The small molecule below binds the protein below.
Small molecule (SMILES): CCC[C@H](NC(C)=O)C(=O)O

Sequence of chain 1.A:
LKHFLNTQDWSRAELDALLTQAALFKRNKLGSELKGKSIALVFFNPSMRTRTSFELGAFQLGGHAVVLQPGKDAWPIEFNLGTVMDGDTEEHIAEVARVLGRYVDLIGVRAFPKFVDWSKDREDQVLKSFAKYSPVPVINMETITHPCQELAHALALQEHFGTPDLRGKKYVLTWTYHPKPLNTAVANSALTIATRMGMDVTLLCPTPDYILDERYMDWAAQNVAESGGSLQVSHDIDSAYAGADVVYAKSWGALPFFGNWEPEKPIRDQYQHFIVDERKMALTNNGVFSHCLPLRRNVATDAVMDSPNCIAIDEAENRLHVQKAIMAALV

Binding-site contacts:
Ligand atom CG contacts residue CP1 of chain 1.C at 4.3 Å.
Ligand atom CD contacts residue CP1 of chain 1.C at 3.1 Å.
Ligand atom CG contacts residue LEU315 of chain 1.A at 4.4 Å (hydrophobic).
Ligand atom CD contacts residue CYS314 of chain 1.A at 3.8 Å (hydrophobic).
Ligand atom C2 contacts residue LEU204 of chain 1.A at 3.7 Å (hydrophobic).
Ligand atom N1 contacts residue TRP97 of chain 2.A at 4.2 Å.
Ligand atom CB contacts residue LEU315 of chain 1.A at 4.3 Å (hydrophobic).
Ligand atom O contacts residue LYS272 of chain 1.A at 4.3 Å.
Ligand atom C contacts residue ASN205 of chain 1.A at 4.1 Å.
Ligand atom C1 contacts residue LEU204 of chain 1.A at 4.0 Å (hydrophobic).
Ligand atom O contacts residue ASN205 of chain 1.A at 3.5 Å.
Ligand atom O contacts residue GLU164 of chain 1.A at 2.6 Å (salt-bridge).
Ligand atom CD contacts residue HIS168 of chain 1.A at 4.1 Å.
Ligand atom O1 contacts residue PHE134 of chain 1.A at 4.0 Å.
Ligand atom CG contacts residue VAL208 of chain 1.A at 4.2 Å (hydrophobic).
Ligand atom O contacts residue PHE134 of chain 1.A at 4.4 Å.
Ligand atom C2 contacts residue TRP97 of chain 2.A at 4.4 Å (hydrophobic).
Ligand atom CB contacts residue PRO316 of chain 1.A at 4.2 Å (hydrophobic).
Ligand atom C contacts residue GLU164 of chain 1.A at 3.7 Å.
Ligand atom C2 contacts residue GLU112 of chain 2.A at 3.5 Å.
Ligand atom CD contacts residue GLU164 of chain 1.A at 3.6 Å.
Ligand atom N1 contacts residue LEU204 of chain 1.A at 4.4 Å.
Ligand atom CB contacts residue GLU164 of chain 1.A at 4.2 Å.
Ligand atom C1 contacts residue TRP97 of chain 2.A at 3.8 Å (hydrophobic).
Ligand atom CD contacts residue PRO316 of chain 1.A at 4.5 Å (hydrophobic).
Ligand atom CG contacts residue GLU164 of chain 1.A at 2.9 Å.
Ligand atom CD contacts residue LEU315 of chain 1.A at 3.3 Å (hydrophobic).
Ligand atom O1 contacts residue LEU204 of chain 1.A at 4.0 Å.
Ligand atom C2 contacts residue HIS200 of chain 1.A at 4.3 Å.
Ligand atom CA contacts residue GLU164 of chain 1.A at 4.3 Å.
Ligand atom CA contacts residue TRP97 of chain 2.A at 4.5 Å (hydrophobic).
Ligand atom CD contacts residue VAL208 of chain 1.A at 4.3 Å (hydrophobic).
Ligand atom N1 contacts residue KCX322 of chain 1.A at 4.3 Å.
Ligand atom OXT contacts residue LYS272 of chain 1.A at 2.7 Å (salt-bridge).
Ligand atom OXT contacts residue KCX322 of chain 1.A at 4.0 Å.
Ligand atom OXT contacts residue LEU204 of chain 1.A at 3.8 Å.
Ligand atom CA contacts residue PHE134 of chain 1.A at 4.1 Å (hydrophobic).
Ligand atom OXT contacts residue ASN205 of chain 1.A at 4.1 Å.
Ligand atom O1 contacts residue TRP97 of chain 2.A at 3.5 Å.
Ligand atom C contacts residue LYS272 of chain 1.A at 3.7 Å.

Sequence of chain 2.A:
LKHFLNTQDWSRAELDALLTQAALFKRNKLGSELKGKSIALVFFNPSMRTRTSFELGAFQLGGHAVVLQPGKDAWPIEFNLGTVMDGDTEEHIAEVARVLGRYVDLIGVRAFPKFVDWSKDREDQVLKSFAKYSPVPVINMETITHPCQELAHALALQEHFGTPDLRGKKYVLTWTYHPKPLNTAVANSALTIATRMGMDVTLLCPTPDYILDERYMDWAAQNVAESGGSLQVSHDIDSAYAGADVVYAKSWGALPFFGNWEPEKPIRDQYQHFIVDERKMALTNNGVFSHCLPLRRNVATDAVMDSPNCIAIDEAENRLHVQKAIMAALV